Sequence of chain 2.D:
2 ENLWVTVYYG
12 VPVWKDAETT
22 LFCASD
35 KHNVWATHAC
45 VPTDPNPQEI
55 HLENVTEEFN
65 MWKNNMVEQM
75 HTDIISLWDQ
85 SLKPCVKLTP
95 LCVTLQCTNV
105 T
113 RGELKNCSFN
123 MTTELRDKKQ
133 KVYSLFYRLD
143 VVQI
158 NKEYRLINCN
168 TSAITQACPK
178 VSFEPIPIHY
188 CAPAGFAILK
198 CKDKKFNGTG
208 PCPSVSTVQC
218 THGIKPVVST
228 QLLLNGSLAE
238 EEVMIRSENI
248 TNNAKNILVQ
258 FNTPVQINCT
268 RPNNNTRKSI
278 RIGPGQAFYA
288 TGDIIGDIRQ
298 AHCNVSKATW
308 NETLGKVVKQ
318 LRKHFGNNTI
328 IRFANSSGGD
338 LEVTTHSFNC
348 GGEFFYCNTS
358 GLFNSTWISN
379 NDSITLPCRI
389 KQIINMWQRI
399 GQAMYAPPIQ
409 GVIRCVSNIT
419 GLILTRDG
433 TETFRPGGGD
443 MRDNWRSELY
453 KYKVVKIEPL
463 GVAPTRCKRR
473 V

The protein below binds the small molecule below.
Small molecule (SMILES): CC(=O)N[C@@H]1[C@@H](O)[C@H](O)[C@@H](CO)O[C@H]1O

Binding-site contacts:
Ligand atom C3 contacts residue ASN122 of chain 2.D at 3.8 Å.
Ligand atom C5 contacts residue ASN122 of chain 2.D at 3.6 Å.
Ligand atom C8 contacts residue PHE121 of chain 2.D at 3.8 Å (hydrophobic).
Ligand atom O5 contacts residue ASN122 of chain 2.D at 2.3 Å (h-bond).
Ligand atom C8 contacts residue SER120 of chain 2.D at 3.6 Å.
Ligand atom C4 contacts residue ASN122 of chain 2.D at 4.2 Å.
Ligand atom C7 contacts residue ASN122 of chain 2.D at 3.6 Å.
Ligand atom C7 contacts residue LYS133 of chain 2.D at 4.5 Å.
Ligand atom C8 contacts residue LYS133 of chain 2.D at 3.7 Å.
Ligand atom C8 contacts residue ASN122 of chain 2.D at 4.0 Å.
Ligand atom N2 contacts residue ASN122 of chain 2.D at 2.9 Å (h-bond).
Ligand atom C2 contacts residue ASN122 of chain 2.D at 2.4 Å.
Ligand atom N2 contacts residue LYS133 of chain 2.D at 4.1 Å.
Ligand atom C1 contacts residue ASN122 of chain 2.D at 1.4 Å.
Ligand atom O7 contacts residue GLN100 of chain 2.D at 4.3 Å.
Ligand atom O7 contacts residue ASN122 of chain 2.D at 3.8 Å.
Ligand atom C8 contacts residue GLN100 of chain 2.D at 3.9 Å.
Ligand atom C7 contacts residue GLN100 of chain 2.D at 4.4 Å.